The small molecule below binds the protein below.
Small molecule (SMILES): N#Cc1ccccc1-c1cc(-c2ccccn2)cn(-c2ccccc2)c1=O

Sequence of chain 1.D:
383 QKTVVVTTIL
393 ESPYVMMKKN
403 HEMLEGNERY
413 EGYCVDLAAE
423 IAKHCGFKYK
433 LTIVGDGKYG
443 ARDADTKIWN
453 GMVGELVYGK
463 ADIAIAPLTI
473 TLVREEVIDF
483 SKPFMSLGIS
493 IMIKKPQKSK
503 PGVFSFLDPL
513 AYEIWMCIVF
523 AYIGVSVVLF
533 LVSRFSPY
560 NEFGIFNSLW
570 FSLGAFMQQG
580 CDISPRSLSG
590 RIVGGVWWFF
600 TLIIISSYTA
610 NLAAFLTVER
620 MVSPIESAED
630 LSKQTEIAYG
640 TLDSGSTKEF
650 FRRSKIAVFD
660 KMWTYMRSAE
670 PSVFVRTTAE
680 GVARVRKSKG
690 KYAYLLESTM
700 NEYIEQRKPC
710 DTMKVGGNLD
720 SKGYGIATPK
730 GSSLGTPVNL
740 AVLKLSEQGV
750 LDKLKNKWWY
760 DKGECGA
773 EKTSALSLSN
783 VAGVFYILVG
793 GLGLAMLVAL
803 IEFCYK

Binding-site contacts:
Ligand atom C18 contacts residue ASP510 of chain 1.D at 3.5 Å.
Ligand atom C16 contacts residue ASN610 of chain 1.D at 3.3 Å.
Ligand atom C23 contacts residue ASP510 of chain 1.D at 3.4 Å.
Ligand atom C20 contacts residue PHE614 of chain 1.D at 3.4 Å (hydrophobic).
Ligand atom C16 contacts residue PHE614 of chain 1.D at 3.3 Å (hydrophobic).
Ligand atom N15 contacts residue PHE614 of chain 1.D at 3.4 Å.
Ligand atom C25 contacts residue PRO503 of chain 1.D at 3.7 Å (hydrophobic).
Ligand atom C12 contacts residue LEU611 of chain 1.D at 3.5 Å (hydrophobic).
Ligand atom N21 contacts residue PHE614 of chain 1.D at 3.7 Å.
Ligand atom C08 contacts residue LEU611 of chain 1.D at 3.5 Å (hydrophobic).
Ligand atom C05 contacts residue SER606 of chain 1.C at 3.0 Å.
Ligand atom C12 contacts residue PRO511 of chain 1.D at 3.5 Å (hydrophobic).
Ligand atom C05 contacts residue VAL783 of chain 1.D at 3.5 Å (hydrophobic).
Ligand atom C07 contacts residue SER507 of chain 1.D at 3.8 Å.
Ligand atom O11 contacts residue ASN782 of chain 1.D at 3.6 Å (h-bond).
Ligand atom N21 contacts residue SER507 of chain 1.D at 3.8 Å.
Ligand atom C17 contacts residue SER776 of chain 1.A at 3.4 Å.
Ligand atom N15 contacts residue PRO511 of chain 1.D at 3.4 Å.
Ligand atom C07 contacts residue LEU611 of chain 1.D at 3.8 Å (hydrophobic).
Ligand atom C16 contacts residue PRO511 of chain 1.D at 3.6 Å (hydrophobic).
Ligand atom O11 contacts residue SER507 of chain 1.D at 3.6 Å.
Ligand atom C18 contacts residue SER776 of chain 1.A at 3.6 Å.
Ligand atom C23 contacts residue SER507 of chain 1.D at 3.7 Å.
Ligand atom C19 contacts residue PHE614 of chain 1.D at 3.7 Å (hydrophobic).
Ligand atom C13 contacts residue PHE614 of chain 1.D at 3.6 Å (hydrophobic).
Ligand atom C09 contacts residue SER507 of chain 1.D at 3.5 Å.
Ligand atom C06 contacts residue SER606 of chain 1.C at 3.8 Å.
Ligand atom C07 contacts residue PHE508 of chain 1.D at 3.4 Å (hydrophobic).
Ligand atom N01 contacts residue LEU615 of chain 1.D at 3.7 Å.
Ligand atom C06 contacts residue PHE508 of chain 1.D at 3.7 Å (hydrophobic).
Ligand atom C14 contacts residue PHE614 of chain 1.D at 3.6 Å (hydrophobic).
Ligand atom C03 contacts residue LEU611 of chain 1.D at 3.7 Å (hydrophobic).
Ligand atom N01 contacts residue LEU778 of chain 1.D at 3.6 Å.
Ligand atom C19 contacts residue ASP510 of chain 1.D at 3.6 Å.
Ligand atom N01 contacts residue ASN782 of chain 1.D at 3.3 Å (h-bond).
Ligand atom C10 contacts residue SER507 of chain 1.D at 3.4 Å.
Ligand atom C25 contacts residue SER501 of chain 1.D at 3.5 Å.
Ligand atom C24 contacts residue SER507 of chain 1.D at 3.7 Å.
Ligand atom C02 contacts residue ASN782 of chain 1.D at 3.7 Å.
Ligand atom C06 contacts residue TYR607 of chain 1.D at 3.4 Å (hydrophobic).

Sequence of chain 1.A:
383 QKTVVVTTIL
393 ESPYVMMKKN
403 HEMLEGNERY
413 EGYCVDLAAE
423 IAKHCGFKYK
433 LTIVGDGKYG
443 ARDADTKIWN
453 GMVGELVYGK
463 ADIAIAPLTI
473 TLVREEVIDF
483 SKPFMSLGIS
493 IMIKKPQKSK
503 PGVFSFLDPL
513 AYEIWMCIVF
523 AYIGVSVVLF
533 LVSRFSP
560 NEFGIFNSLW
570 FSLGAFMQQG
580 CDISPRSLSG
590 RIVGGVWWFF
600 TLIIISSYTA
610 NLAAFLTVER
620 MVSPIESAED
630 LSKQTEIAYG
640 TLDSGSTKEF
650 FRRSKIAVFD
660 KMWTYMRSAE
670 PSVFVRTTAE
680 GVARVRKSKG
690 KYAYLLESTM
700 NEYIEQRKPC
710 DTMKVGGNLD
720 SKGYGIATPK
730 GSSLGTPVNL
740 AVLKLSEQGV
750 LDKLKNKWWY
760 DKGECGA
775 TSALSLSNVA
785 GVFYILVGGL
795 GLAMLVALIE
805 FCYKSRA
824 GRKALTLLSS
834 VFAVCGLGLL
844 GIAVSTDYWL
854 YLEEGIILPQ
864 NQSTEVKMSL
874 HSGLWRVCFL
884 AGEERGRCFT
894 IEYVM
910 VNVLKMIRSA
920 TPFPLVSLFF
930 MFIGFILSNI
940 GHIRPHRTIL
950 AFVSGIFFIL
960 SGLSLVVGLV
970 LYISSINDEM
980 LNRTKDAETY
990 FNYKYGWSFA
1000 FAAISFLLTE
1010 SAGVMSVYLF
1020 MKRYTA

Sequence of chain 1.C:
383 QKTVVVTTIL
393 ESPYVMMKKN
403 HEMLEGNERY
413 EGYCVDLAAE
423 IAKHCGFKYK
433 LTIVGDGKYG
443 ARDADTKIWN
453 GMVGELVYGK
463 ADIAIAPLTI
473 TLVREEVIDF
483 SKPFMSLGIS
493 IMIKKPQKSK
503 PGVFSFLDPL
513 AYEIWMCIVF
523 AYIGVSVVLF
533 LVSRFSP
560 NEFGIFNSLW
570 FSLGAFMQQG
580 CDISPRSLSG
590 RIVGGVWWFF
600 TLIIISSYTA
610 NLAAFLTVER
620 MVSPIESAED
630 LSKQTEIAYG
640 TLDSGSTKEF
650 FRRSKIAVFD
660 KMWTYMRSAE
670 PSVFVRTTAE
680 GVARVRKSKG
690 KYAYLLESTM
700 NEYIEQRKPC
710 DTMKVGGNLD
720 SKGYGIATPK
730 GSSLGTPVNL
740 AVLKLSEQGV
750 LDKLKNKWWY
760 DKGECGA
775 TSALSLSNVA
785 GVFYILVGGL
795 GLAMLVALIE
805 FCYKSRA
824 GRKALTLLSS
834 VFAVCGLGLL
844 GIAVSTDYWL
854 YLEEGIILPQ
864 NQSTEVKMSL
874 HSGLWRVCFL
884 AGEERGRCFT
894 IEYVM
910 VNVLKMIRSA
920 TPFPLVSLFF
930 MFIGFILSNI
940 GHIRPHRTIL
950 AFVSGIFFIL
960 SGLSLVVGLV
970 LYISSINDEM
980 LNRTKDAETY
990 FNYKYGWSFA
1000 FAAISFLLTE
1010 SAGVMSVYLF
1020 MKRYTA